The small molecule below binds the protein below.
Small molecule (SMILES): CC(=O)N[C@@H]1[C@@H](O)[C@H](O)[C@@H](CO)O[C@H]1O

Binding-site contacts:
Ligand atom O5 contacts residue ASN45 of chain 1.B at 2.4 Å (h-bond).
Ligand atom N2 contacts residue THR47 of chain 1.B at 4.5 Å.
Ligand atom C5 contacts residue ASN45 of chain 1.B at 3.7 Å.
Ligand atom C4 contacts residue ASN45 of chain 1.B at 4.3 Å.
Ligand atom C5 contacts residue THR47 of chain 1.B at 3.7 Å.
Ligand atom C3 contacts residue ASN45 of chain 1.B at 3.9 Å.
Ligand atom N2 contacts residue ASN45 of chain 1.B at 3.0 Å (h-bond).
Ligand atom C1 contacts residue THR47 of chain 1.B at 3.4 Å.
Ligand atom C4 contacts residue THR47 of chain 1.B at 4.4 Å.
Ligand atom O5 contacts residue TYR48 of chain 1.B at 4.4 Å.
Ligand atom C7 contacts residue ASN45 of chain 1.B at 4.0 Å.
Ligand atom C2 contacts residue THR47 of chain 1.B at 4.2 Å.
Ligand atom C6 contacts residue TYR48 of chain 1.B at 4.3 Å (hydrophobic).
Ligand atom O5 contacts residue THR47 of chain 1.B at 3.8 Å.
Ligand atom C1 contacts residue ASN45 of chain 1.B at 1.4 Å.
Ligand atom C2 contacts residue ASN45 of chain 1.B at 2.5 Å.
Ligand atom C3 contacts residue THR47 of chain 1.B at 4.1 Å.

Sequence of chain 1.B:
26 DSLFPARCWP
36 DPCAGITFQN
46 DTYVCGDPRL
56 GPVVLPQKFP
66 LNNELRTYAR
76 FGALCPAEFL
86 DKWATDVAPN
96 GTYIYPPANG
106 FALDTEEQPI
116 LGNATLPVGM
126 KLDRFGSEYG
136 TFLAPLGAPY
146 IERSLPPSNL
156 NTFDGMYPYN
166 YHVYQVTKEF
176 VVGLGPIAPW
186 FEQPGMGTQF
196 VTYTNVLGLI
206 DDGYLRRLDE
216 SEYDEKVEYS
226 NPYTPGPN